Sequence of chain 1.A:
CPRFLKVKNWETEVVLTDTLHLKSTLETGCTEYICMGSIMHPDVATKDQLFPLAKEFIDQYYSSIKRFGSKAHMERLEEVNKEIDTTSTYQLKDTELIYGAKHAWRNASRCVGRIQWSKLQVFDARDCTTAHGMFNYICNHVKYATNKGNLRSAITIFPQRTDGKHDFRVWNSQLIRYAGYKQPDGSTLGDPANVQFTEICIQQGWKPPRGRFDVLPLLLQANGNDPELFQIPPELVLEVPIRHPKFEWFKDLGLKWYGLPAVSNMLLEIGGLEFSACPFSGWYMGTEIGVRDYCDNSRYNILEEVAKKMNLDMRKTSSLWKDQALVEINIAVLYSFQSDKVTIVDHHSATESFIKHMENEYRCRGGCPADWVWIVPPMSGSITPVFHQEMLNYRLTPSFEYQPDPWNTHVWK

The small molecule below binds the protein below.
Small molecule (SMILES): Cc1cc(N)nc(CCc2cncc(C3CCN(C)CC3)c2)c1

Binding-site contacts:
Ligand atom C03 contacts residue HEM1 of chain 1.C at 3.2 Å.
Ligand atom N01 contacts residue PRO269 of chain 1.A at 3.7 Å.
Ligand atom C26 contacts residue ARG307 of chain 1.A at 3.8 Å.
Ligand atom C08 contacts residue GLU296 of chain 1.A at 3.4 Å.
Ligand atom C09 contacts residue PRO269 of chain 1.A at 3.6 Å (hydrophobic).
Ligand atom C23 contacts residue GLN182 of chain 1.A at 3.7 Å.
Ligand atom C25 contacts residue ASP301 of chain 1.A at 4.0 Å.
Ligand atom C12 contacts residue GLN182 of chain 1.A at 3.7 Å.
Ligand atom N02 contacts residue TRP291 of chain 1.A at 2.8 Å (h-bond).
Ligand atom N01 contacts residue GLU296 of chain 1.A at 2.7 Å (salt-bridge).
Ligand atom C07 contacts residue PHE288 of chain 1.A at 3.8 Å (hydrophobic).
Ligand atom C12 contacts residue TYR292 of chain 1.A at 3.2 Å (hydrophobic).
Ligand atom C07 contacts residue HEM1 of chain 1.C at 3.4 Å.
Ligand atom C15 contacts residue GLN182 of chain 1.A at 3.8 Å.
Ligand atom C09 contacts residue GLU296 of chain 1.A at 4.0 Å.
Ligand atom N11 contacts residue ARG185 of chain 1.A at 3.5 Å.
Ligand atom N11 contacts residue TYR292 of chain 1.A at 3.5 Å (h-bond).
Ligand atom C12 contacts residue TYR266 of chain 1.A at 3.8 Å (hydrophobic).
Ligand atom N02 contacts residue HEM1 of chain 1.C at 3.4 Å.
Ligand atom C24 contacts residue ARG185 of chain 1.A at 3.9 Å.
Ligand atom C06 contacts residue PRO269 of chain 1.A at 3.9 Å (hydrophobic).
Ligand atom C16 contacts residue ARG185 of chain 1.A at 3.5 Å.
Ligand atom N11 contacts residue TYR266 of chain 1.A at 2.9 Å (h-bond).
Ligand atom C04 contacts residue PRO269 of chain 1.A at 3.9 Å (hydrophobic).
Ligand atom C04 contacts residue HEM1 of chain 1.C at 4.0 Å.
Ligand atom C02 contacts residue GLU296 of chain 1.A at 3.5 Å.
Ligand atom C13 contacts residue GLN182 of chain 1.A at 4.0 Å.
Ligand atom C13 contacts residue TYR292 of chain 1.A at 4.0 Å (hydrophobic).
Ligand atom N02 contacts residue TYR292 of chain 1.A at 3.7 Å.
Ligand atom C16 contacts residue TYR266 of chain 1.A at 3.6 Å (hydrophobic).
Ligand atom N02 contacts residue GLU296 of chain 1.A at 2.8 Å (salt-bridge).
Ligand atom C02 contacts residue TRP291 of chain 1.A at 3.8 Å (hydrophobic).
Ligand atom C07 contacts residue GLY290 of chain 1.A at 3.7 Å.
Ligand atom C08 contacts residue HEM1 of chain 1.C at 4.0 Å.
Ligand atom C02 contacts residue HEM1 of chain 1.C at 3.8 Å.
Ligand atom C02 contacts residue PRO269 of chain 1.A at 3.8 Å (hydrophobic).
Ligand atom C16 contacts residue GLN182 of chain 1.A at 3.6 Å.
Ligand atom N11 contacts residue GLN182 of chain 1.A at 3.6 Å.
Ligand atom C05 contacts residue VAL271 of chain 1.A at 3.6 Å (hydrophobic).
Ligand atom C06 contacts residue GLU296 of chain 1.A at 3.5 Å.